Sequence of chain 1.F:
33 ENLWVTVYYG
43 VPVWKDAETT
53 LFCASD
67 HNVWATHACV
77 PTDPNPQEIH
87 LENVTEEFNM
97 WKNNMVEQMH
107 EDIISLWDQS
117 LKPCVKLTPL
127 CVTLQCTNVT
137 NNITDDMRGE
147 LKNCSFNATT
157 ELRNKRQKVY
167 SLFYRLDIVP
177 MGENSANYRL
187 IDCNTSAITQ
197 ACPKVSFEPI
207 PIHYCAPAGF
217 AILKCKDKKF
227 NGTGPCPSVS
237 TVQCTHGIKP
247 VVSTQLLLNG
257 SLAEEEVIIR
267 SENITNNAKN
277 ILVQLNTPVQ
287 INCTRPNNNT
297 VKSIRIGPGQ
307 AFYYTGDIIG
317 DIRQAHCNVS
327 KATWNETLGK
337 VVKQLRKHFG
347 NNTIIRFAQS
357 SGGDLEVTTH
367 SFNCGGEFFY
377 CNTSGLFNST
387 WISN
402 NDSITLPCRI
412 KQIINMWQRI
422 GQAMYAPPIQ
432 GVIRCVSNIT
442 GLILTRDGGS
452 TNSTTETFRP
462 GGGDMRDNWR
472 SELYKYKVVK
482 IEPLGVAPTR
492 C

Sequence of chain 1.H:
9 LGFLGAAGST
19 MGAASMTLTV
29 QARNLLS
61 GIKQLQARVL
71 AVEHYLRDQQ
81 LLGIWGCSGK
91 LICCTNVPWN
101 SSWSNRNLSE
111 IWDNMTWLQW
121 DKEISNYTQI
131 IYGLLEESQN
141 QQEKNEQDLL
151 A

Binding-site contacts:
Ligand atom C3 contacts residue ASN89 of chain 1.F at 3.9 Å.
Ligand atom O7 contacts residue ASN89 of chain 1.F at 3.5 Å (h-bond).
Ligand atom N2 contacts residue ASN89 of chain 1.F at 2.9 Å (h-bond).
Ligand atom C7 contacts residue ASN89 of chain 1.F at 3.4 Å.
Ligand atom O6 contacts residue GLU88 of chain 1.F at 4.1 Å.
Ligand atom C4 contacts residue ASN89 of chain 1.F at 4.3 Å.
Ligand atom O6 contacts residue SER17 of chain 1.H at 4.4 Å.
Ligand atom C1 contacts residue ASN89 of chain 1.F at 1.5 Å.
Ligand atom C5 contacts residue ASN89 of chain 1.F at 3.8 Å.
Ligand atom C2 contacts residue ASN89 of chain 1.F at 2.5 Å.
Ligand atom O5 contacts residue ASN89 of chain 1.F at 2.5 Å (h-bond).

This small molecule binds to this protein.
Small molecule (SMILES): CC(=O)N[C@@H]1[C@@H](O)[C@H](O)[C@@H](CO)O[C@H]1O